Sequence of chain 1.K:
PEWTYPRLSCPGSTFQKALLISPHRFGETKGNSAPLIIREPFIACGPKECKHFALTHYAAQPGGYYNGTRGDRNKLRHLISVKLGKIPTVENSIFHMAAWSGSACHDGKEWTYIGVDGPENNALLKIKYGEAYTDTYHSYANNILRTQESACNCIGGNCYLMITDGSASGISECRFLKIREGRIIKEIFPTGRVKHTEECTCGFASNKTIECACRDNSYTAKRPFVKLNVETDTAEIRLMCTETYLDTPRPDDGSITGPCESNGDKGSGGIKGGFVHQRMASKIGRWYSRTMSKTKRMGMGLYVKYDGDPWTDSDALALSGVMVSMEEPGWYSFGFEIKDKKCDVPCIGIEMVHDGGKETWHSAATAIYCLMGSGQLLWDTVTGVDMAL

A protein and the small-molecule ligand that binds it are described below.
Small molecule (SMILES): CC(=O)N[C@@H]1[C@@H](O)[C@H](O)[C@@H](CO)O[C@H]1O

Binding-site contacts:
Ligand atom O5 contacts residue ASN215 of chain 1.K at 2.3 Å (h-bond).
Ligand atom N2 contacts residue PRO14 of chain 1.K at 2.9 Å (h-bond).
Ligand atom C7 contacts residue ARG15 of chain 1.K at 4.4 Å.
Ligand atom C8 contacts residue PRO14 of chain 1.K at 3.5 Å (hydrophobic).
Ligand atom C2 contacts residue PRO14 of chain 1.K at 3.8 Å (hydrophobic).
Ligand atom C2 contacts residue ASN215 of chain 1.K at 2.5 Å.
Ligand atom C8 contacts residue LEU16 of chain 1.K at 4.1 Å (hydrophobic).
Ligand atom C3 contacts residue PRO14 of chain 1.K at 4.1 Å (hydrophobic).
Ligand atom C1 contacts residue ASN215 of chain 1.K at 1.4 Å.
Ligand atom O6 contacts residue TYR13 of chain 1.K at 3.8 Å.
Ligand atom C5 contacts residue TYR13 of chain 1.K at 4.0 Å (hydrophobic).
Ligand atom C8 contacts residue ARG15 of chain 1.K at 3.8 Å.
Ligand atom C3 contacts residue ASN215 of chain 1.K at 3.8 Å.
Ligand atom C7 contacts residue ASN215 of chain 1.K at 3.5 Å.
Ligand atom C4 contacts residue ASN215 of chain 1.K at 4.2 Å.
Ligand atom C7 contacts residue LEU16 of chain 1.K at 4.3 Å (hydrophobic).
Ligand atom C1 contacts residue PRO14 of chain 1.K at 3.8 Å (hydrophobic).
Ligand atom C5 contacts residue ASN215 of chain 1.K at 3.7 Å.
Ligand atom C8 contacts residue ASN215 of chain 1.K at 4.4 Å.
Ligand atom O7 contacts residue LEU16 of chain 1.K at 4.1 Å.
Ligand atom O7 contacts residue ASN215 of chain 1.K at 3.9 Å.
Ligand atom C7 contacts residue PRO14 of chain 1.K at 3.7 Å (hydrophobic).
Ligand atom N2 contacts residue ASN215 of chain 1.K at 2.8 Å (h-bond).
Ligand atom N2 contacts residue ARG15 of chain 1.K at 4.2 Å.
Ligand atom C1 contacts residue TYR13 of chain 1.K at 4.2 Å (hydrophobic).
Ligand atom O5 contacts residue TYR13 of chain 1.K at 3.9 Å.